Binding-site contacts:
Ligand atom C2 contacts residue ASN11 of chain 1.C at 2.5 Å.
Ligand atom C4 contacts residue ASN11 of chain 1.C at 4.2 Å.
Ligand atom C7 contacts residue HIS7 of chain 1.C at 3.5 Å.
Ligand atom N2 contacts residue HIS7 of chain 1.C at 4.5 Å.
Ligand atom C8 contacts residue PHE39 of chain 1.C at 3.5 Å (hydrophobic).
Ligand atom C8 contacts residue ASN11 of chain 1.C at 4.0 Å.
Ligand atom C5 contacts residue ASN11 of chain 1.C at 3.7 Å.
Ligand atom C1 contacts residue ASN11 of chain 1.C at 1.4 Å.
Ligand atom C8 contacts residue HIS7 of chain 1.C at 4.2 Å.
Ligand atom O7 contacts residue HIS7 of chain 1.C at 2.3 Å (h-bond).
Ligand atom O5 contacts residue ASN11 of chain 1.C at 2.4 Å (h-bond).
Ligand atom O7 contacts residue ASN11 of chain 1.C at 2.8 Å (h-bond).
Ligand atom C3 contacts residue ASN11 of chain 1.C at 3.8 Å.
Ligand atom N2 contacts residue ASN11 of chain 1.C at 2.9 Å (h-bond).
Ligand atom C7 contacts residue ASN11 of chain 1.C at 3.0 Å.

This small molecule binds to this protein.
Small molecule (SMILES): CC(=O)N[C@@H]1[C@@H](O)[C@H](O)[C@@H](CO)O[C@H]1O

Sequence of chain 1.C:
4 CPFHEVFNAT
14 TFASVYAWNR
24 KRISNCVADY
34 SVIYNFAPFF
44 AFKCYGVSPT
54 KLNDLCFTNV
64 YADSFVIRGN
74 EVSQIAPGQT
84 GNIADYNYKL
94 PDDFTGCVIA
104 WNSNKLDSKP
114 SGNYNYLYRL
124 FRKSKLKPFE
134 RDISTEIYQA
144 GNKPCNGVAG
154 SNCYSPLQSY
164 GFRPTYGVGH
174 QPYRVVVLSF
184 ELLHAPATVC